Sequence of chain 1.E:
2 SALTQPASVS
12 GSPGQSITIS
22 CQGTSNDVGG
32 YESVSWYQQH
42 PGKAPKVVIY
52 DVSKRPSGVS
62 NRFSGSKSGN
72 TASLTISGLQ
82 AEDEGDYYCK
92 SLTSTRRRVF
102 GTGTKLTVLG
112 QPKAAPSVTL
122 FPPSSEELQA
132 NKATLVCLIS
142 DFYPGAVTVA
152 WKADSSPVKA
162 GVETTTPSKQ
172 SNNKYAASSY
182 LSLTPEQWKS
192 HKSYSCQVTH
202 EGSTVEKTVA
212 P

Binding-site contacts:
Ligand atom C1 contacts residue TYR89 of chain 1.E at 3.7 Å (hydrophobic).
Ligand atom C3 contacts residue GLY104 of chain 1.E at 4.0 Å.
Ligand atom C3 contacts residue THR105 of chain 1.E at 4.5 Å.
Ligand atom C1 contacts residue GLY41 of chain 1.D at 3.7 Å.
Ligand atom O6 contacts residue THR103 of chain 1.E at 2.9 Å (h-bond).
Ligand atom C4 contacts residue LYS106 of chain 1.E at 4.1 Å.
Ligand atom C4 contacts residue TYR89 of chain 1.E at 3.7 Å (hydrophobic).
Ligand atom O5 contacts residue THR103 of chain 1.E at 4.4 Å.
Ligand atom C3 contacts residue THR103 of chain 1.E at 3.6 Å.
Ligand atom C2 contacts residue TYR89 of chain 1.E at 4.2 Å (hydrophobic).
Ligand atom C3 contacts residue TYR89 of chain 1.E at 3.7 Å (hydrophobic).
Ligand atom O6 contacts residue GLY104 of chain 1.E at 3.1 Å (h-bond).
Ligand atom O6 contacts residue THR105 of chain 1.E at 4.1 Å.
Ligand atom C2 contacts residue GLY41 of chain 1.D at 4.2 Å.
Ligand atom O5 contacts residue GLN42 of chain 1.D at 3.8 Å.
Ligand atom C4 contacts residue GLY104 of chain 1.E at 3.8 Å.
Ligand atom C4 contacts residue THR105 of chain 1.E at 3.8 Å.
Ligand atom O5 contacts residue GLY41 of chain 1.D at 3.9 Å.
Ligand atom C4 contacts residue ASP87 of chain 1.E at 3.7 Å.
Ligand atom C1 contacts residue GLN42 of chain 1.D at 3.8 Å.
Ligand atom C1 contacts residue ASP87 of chain 1.E at 3.9 Å.
Ligand atom O5 contacts residue GLY43 of chain 1.D at 3.9 Å.
Ligand atom C2 contacts residue GLN42 of chain 1.D at 4.4 Å.

Sequence of chain 1.D:
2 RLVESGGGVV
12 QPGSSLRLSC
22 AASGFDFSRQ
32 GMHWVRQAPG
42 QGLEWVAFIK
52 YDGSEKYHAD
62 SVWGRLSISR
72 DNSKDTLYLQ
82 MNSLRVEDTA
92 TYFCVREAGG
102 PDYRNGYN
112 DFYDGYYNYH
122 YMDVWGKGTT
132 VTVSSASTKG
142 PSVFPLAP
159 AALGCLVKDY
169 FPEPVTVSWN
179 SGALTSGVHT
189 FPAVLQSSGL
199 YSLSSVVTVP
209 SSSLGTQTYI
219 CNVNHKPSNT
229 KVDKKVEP

A small-molecule ligand and the protein it binds are described below.
Small molecule (SMILES): C[C@@H](O)[C@@H](C)O